Sequence of chain 1.D:
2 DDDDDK

Binding-site contacts:
Ligand atom CCH contacts residue ARG268 of chain 1.A at 4.1 Å.
Ligand atom CCT contacts residue ILE272 of chain 1.A at 4.2 Å (hydrophobic).
Ligand atom IAX contacts residue VAL243 of chain 1.A at 4.2 Å.
Ligand atom CCR contacts residue ILE272 of chain 1.A at 3.8 Å (hydrophobic).
Ligand atom CBG contacts residue DAS1 of chain 1.D at 4.0 Å.
Ligand atom CBE contacts residue TYR239 of chain 1.A at 4.3 Å (hydrophobic).
Ligand atom CBD contacts residue PHE269 of chain 1.A at 4.5 Å (hydrophobic).
Ligand atom CBG contacts residue ARG268 of chain 1.A at 3.9 Å.
Ligand atom CBF contacts residue ARG268 of chain 1.A at 4.3 Å.
Ligand atom CCH contacts residue DAS1 of chain 1.D at 1.4 Å.
Ligand atom CBA contacts residue ARG268 of chain 1.A at 4.1 Å.
Ligand atom CBJ contacts residue ASP266 of chain 1.A at 3.0 Å.
Ligand atom IAZ contacts residue ASP237 of chain 1.A at 2.9 Å.
Ligand atom IAX contacts residue ASP240 of chain 1.A at 3.0 Å.
Ligand atom IAZ contacts residue TYR239 of chain 1.A at 4.4 Å.
Ligand atom CCH contacts residue ASP266 of chain 1.A at 3.0 Å.
Ligand atom IAW contacts residue ILE272 of chain 1.A at 4.3 Å.
Ligand atom IAX contacts residue ARG244 of chain 1.A at 4.2 Å.
Ligand atom OAI contacts residue ASP266 of chain 1.A at 4.5 Å.
Ligand atom CCP contacts residue ILE272 of chain 1.A at 3.8 Å (hydrophobic).
Ligand atom CBF contacts residue ILE272 of chain 1.A at 4.5 Å (hydrophobic).
Ligand atom CCS contacts residue ILE272 of chain 1.A at 3.6 Å (hydrophobic).
Ligand atom CBJ contacts residue DAS1 of chain 1.D at 2.9 Å.
Ligand atom OAI contacts residue DAS1 of chain 1.D at 2.3 Å (h-bond).
Ligand atom NBS contacts residue ILE272 of chain 1.A at 3.9 Å.
Ligand atom IAX contacts residue ILE272 of chain 1.A at 4.5 Å.
Ligand atom CCO contacts residue ILE272 of chain 1.A at 4.0 Å (hydrophobic).
Ligand atom IAZ contacts residue ASP240 of chain 1.A at 4.2 Å.
Ligand atom CBG contacts residue TYR239 of chain 1.A at 3.8 Å (hydrophobic).
Ligand atom CBE contacts residue ARG268 of chain 1.A at 3.9 Å.
Ligand atom CBD contacts residue ILE272 of chain 1.A at 4.2 Å (hydrophobic).
Ligand atom IAY contacts residue ILE272 of chain 1.A at 4.0 Å.
Ligand atom CCQ contacts residue ILE272 of chain 1.A at 3.6 Å (hydrophobic).
Ligand atom CBJ contacts residue TYR239 of chain 1.A at 3.6 Å (hydrophobic).
Ligand atom CBD contacts residue TYR239 of chain 1.A at 3.9 Å (hydrophobic).
Ligand atom CBI contacts residue TYR239 of chain 1.A at 4.0 Å (hydrophobic).
Ligand atom CBE contacts residue PHE269 of chain 1.A at 4.0 Å (hydrophobic).
Ligand atom OAI contacts residue ARG268 of chain 1.A at 2.9 Å (salt-bridge).

A small-molecule ligand and the protein it binds are described below.
Small molecule (SMILES): O=C(O)CCCCCCCn1cnc2c(I)c(I)c(I)c(I)c21

Sequence of chain 1.A:
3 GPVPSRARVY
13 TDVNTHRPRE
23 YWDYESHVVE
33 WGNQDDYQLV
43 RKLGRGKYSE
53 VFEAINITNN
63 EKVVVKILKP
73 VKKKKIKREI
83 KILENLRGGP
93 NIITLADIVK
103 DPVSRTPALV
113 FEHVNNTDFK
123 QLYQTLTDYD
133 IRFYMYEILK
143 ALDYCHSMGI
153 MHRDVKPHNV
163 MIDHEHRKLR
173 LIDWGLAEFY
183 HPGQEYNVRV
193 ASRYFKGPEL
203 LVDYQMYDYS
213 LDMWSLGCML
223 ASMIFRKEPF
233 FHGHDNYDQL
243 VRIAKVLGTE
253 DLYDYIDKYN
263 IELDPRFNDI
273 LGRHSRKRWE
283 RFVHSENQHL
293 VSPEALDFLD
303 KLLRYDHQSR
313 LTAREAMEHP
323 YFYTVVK